Sequence of chain 1.C:
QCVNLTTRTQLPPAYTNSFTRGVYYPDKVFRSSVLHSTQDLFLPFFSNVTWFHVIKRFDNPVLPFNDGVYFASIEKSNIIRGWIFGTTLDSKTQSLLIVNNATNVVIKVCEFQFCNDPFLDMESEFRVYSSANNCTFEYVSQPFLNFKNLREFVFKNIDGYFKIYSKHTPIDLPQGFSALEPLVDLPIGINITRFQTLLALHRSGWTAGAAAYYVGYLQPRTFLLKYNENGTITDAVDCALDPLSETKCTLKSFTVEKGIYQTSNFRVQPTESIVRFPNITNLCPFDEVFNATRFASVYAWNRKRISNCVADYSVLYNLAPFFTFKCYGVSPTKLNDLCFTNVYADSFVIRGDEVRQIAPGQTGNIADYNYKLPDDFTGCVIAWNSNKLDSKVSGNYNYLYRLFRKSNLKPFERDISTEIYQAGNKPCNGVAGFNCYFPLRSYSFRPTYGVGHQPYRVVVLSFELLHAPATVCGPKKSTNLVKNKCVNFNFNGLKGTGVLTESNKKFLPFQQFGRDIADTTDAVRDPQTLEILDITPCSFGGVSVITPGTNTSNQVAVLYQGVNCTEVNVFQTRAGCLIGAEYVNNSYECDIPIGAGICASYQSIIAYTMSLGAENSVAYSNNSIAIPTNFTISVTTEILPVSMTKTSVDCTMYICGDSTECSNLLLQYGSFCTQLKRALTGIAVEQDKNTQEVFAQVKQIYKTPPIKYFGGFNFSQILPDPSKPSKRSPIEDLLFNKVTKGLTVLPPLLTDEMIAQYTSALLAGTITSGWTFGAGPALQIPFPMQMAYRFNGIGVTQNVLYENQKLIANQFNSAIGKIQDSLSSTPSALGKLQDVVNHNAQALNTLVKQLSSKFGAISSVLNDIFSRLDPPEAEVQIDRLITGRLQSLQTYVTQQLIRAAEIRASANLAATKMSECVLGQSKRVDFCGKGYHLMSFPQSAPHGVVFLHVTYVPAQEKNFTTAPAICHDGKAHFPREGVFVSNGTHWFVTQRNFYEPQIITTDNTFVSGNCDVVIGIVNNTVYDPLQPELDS

Binding-site contacts:
Ligand atom O7 contacts residue ASN1054 of chain 1.C at 3.3 Å (h-bond).
Ligand atom C7 contacts residue ASN1054 of chain 1.C at 3.3 Å.
Ligand atom C4 contacts residue ALA686 of chain 1.C at 4.2 Å (hydrophobic).
Ligand atom C8 contacts residue ASN1054 of chain 1.C at 3.7 Å.
Ligand atom O5 contacts residue ASN1054 of chain 1.C at 2.4 Å (h-bond).
Ligand atom O4 contacts residue ALA686 of chain 1.C at 3.4 Å.
Ligand atom C3 contacts residue ALA686 of chain 1.C at 4.3 Å (hydrophobic).
Ligand atom C2 contacts residue ASN1054 of chain 1.C at 2.5 Å.
Ligand atom C1 contacts residue GLN875 of chain 1.B at 4.5 Å.
Ligand atom C5 contacts residue ALA686 of chain 1.C at 4.2 Å (hydrophobic).
Ligand atom C8 contacts residue GLN875 of chain 1.B at 4.5 Å.
Ligand atom N2 contacts residue GLN875 of chain 1.B at 3.8 Å.
Ligand atom C3 contacts residue ASN1054 of chain 1.C at 3.8 Å.
Ligand atom C4 contacts residue ASN1054 of chain 1.C at 4.2 Å.
Ligand atom C8 contacts residue GLU1052 of chain 1.C at 3.7 Å.
Ligand atom C5 contacts residue ASN1054 of chain 1.C at 3.7 Å.
Ligand atom C1 contacts residue ASN1054 of chain 1.C at 1.4 Å.
Ligand atom C8 contacts residue LYS1053 of chain 1.C at 3.7 Å.
Ligand atom N2 contacts residue ASN1054 of chain 1.C at 2.9 Å (h-bond).
Ligand atom C8 contacts residue ALA693 of chain 1.C at 3.9 Å (hydrophobic).
Ligand atom C7 contacts residue LYS1053 of chain 1.C at 4.3 Å.
Ligand atom O7 contacts residue LYS1053 of chain 1.C at 4.3 Å.

The protein below binds the small molecule below.
Small molecule (SMILES): CC(=O)N[C@@H]1[C@@H](O)[C@H](O)[C@@H](CO)O[C@H]1O

Sequence of chain 1.B:
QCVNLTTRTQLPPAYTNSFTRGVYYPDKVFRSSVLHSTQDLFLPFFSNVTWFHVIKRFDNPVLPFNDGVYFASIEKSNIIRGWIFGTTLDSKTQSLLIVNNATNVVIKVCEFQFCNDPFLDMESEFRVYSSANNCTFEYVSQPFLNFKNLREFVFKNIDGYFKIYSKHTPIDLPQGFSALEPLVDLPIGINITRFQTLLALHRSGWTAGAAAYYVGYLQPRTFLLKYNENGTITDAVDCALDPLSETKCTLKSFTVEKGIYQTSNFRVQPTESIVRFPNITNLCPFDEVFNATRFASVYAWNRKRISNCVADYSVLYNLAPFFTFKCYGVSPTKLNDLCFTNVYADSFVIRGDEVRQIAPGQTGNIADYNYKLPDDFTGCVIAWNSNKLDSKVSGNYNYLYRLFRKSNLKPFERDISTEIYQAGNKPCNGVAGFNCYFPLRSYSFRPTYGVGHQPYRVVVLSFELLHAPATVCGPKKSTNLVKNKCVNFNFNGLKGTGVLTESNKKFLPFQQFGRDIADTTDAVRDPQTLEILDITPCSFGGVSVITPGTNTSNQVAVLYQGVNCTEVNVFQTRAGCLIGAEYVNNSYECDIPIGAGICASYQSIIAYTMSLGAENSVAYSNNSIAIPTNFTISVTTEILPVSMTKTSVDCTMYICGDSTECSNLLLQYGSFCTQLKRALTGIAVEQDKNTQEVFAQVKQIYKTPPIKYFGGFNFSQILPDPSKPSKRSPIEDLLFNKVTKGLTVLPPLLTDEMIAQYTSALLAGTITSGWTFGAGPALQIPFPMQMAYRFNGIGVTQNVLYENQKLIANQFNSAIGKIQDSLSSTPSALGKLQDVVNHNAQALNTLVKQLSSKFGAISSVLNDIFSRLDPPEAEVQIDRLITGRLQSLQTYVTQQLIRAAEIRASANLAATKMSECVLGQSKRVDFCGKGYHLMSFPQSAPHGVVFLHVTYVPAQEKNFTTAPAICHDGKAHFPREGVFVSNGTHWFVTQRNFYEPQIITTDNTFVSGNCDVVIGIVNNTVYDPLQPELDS